Binding-site contacts:
Ligand atom C18 contacts residue MET165 of chain 1.B at 3.6 Å (hydrophobic).
Ligand atom O1 contacts residue GLU166 of chain 1.B at 3.0 Å (salt-bridge).
Ligand atom C19 contacts residue MET165 of chain 1.B at 3.6 Å (hydrophobic).
Ligand atom C9 contacts residue HIS163 of chain 1.B at 3.3 Å.
Ligand atom C21 contacts residue GLN189 of chain 1.B at 3.8 Å.
Ligand atom C19 contacts residue MET49 of chain 1.B at 3.4 Å (hydrophobic).
Ligand atom C20 contacts residue MET49 of chain 1.B at 3.5 Å (hydrophobic).
Ligand atom C20 contacts residue MET165 of chain 1.B at 3.8 Å (hydrophobic).
Ligand atom O2 contacts residue GLN189 of chain 1.B at 3.5 Å.
Ligand atom C11 contacts residue LEU141 of chain 1.B at 3.8 Å (hydrophobic).
Ligand atom C10 contacts residue LEU141 of chain 1.B at 3.6 Å (hydrophobic).
Ligand atom CL contacts residue ASN142 of chain 1.B at 3.4 Å.
Ligand atom C2 contacts residue GLN189 of chain 1.B at 3.7 Å.
Ligand atom C7 contacts residue MET165 of chain 1.B at 3.9 Å (hydrophobic).
Ligand atom C15 contacts residue ASN142 of chain 1.B at 3.5 Å.
Ligand atom N3 contacts residue SER144 of chain 1.B at 3.6 Å.
Ligand atom CL1 contacts residue HIS41 of chain 1.B at 3.4 Å.
Ligand atom N3 contacts residue HIS163 of chain 1.B at 2.9 Å (h-bond).
Ligand atom C20 contacts residue ARG188 of chain 1.B at 3.5 Å.
Ligand atom CL1 contacts residue ASP187 of chain 1.B at 3.4 Å.
Ligand atom C contacts residue GLU166 of chain 1.B at 3.6 Å.
Ligand atom C18 contacts residue MET49 of chain 1.B at 3.7 Å (hydrophobic).
Ligand atom C14 contacts residue ASN142 of chain 1.B at 3.5 Å.
Ligand atom C19 contacts residue HIS164 of chain 1.B at 3.8 Å.
Ligand atom N3 contacts residue GLU166 of chain 1.B at 3.8 Å.
Ligand atom C18 contacts residue HIS164 of chain 1.B at 3.3 Å.
Ligand atom O1 contacts residue MET165 of chain 1.B at 3.5 Å.
Ligand atom C10 contacts residue GLU166 of chain 1.B at 3.5 Å.
Ligand atom C23 contacts residue GLN189 of chain 1.B at 3.7 Å.
Ligand atom C12 contacts residue LEU141 of chain 1.B at 3.8 Å (hydrophobic).
Ligand atom C12 contacts residue PHE140 of chain 1.B at 3.8 Å (hydrophobic).
Ligand atom C10 contacts residue PHE140 of chain 1.B at 3.5 Å (hydrophobic).
Ligand atom N1 contacts residue GLN189 of chain 1.B at 3.8 Å.
Ligand atom C6 contacts residue CYS145 of chain 1.B at 3.5 Å (hydrophobic).
Ligand atom C11 contacts residue GLU166 of chain 1.B at 3.7 Å.
Ligand atom C21 contacts residue ARG188 of chain 1.B at 3.5 Å.
Ligand atom C9 contacts residue GLU166 of chain 1.B at 3.7 Å.
Ligand atom CL1 contacts residue HIS164 of chain 1.B at 3.6 Å.
Ligand atom C12 contacts residue GLU166 of chain 1.B at 3.4 Å.
Ligand atom C12 contacts residue ASN142 of chain 1.B at 3.8 Å.

This protein binds this small molecule.
Small molecule (SMILES): CNC(=O)CN1C[C@]2(CCN(c3cncc4ccc(Cl)cc34)C2=O)c2cc(Cl)ccc2C1=O

Sequence of chain 1.A:
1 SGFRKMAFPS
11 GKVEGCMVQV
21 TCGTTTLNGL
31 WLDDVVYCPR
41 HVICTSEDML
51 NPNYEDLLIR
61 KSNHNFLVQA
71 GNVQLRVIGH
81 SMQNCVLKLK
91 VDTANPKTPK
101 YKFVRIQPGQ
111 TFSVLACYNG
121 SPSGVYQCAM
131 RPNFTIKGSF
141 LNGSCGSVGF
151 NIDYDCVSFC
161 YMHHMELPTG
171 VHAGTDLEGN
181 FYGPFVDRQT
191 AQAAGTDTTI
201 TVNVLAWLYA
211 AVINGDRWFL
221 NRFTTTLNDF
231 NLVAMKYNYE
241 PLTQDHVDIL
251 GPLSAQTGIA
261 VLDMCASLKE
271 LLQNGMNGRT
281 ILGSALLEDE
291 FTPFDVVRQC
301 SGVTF

Sequence of chain 1.B:
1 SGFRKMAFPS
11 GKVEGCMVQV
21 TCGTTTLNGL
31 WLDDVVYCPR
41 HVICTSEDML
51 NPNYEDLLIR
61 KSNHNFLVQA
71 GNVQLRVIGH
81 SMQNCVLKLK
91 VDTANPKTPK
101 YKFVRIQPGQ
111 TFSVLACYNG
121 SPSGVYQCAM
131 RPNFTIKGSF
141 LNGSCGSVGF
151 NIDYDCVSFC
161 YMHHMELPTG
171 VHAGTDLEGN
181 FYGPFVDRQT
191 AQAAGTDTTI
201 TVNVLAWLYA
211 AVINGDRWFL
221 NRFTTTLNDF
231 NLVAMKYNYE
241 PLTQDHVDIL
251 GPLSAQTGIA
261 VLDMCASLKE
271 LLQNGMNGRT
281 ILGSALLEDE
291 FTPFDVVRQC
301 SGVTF